Sequence of chain 1.G:
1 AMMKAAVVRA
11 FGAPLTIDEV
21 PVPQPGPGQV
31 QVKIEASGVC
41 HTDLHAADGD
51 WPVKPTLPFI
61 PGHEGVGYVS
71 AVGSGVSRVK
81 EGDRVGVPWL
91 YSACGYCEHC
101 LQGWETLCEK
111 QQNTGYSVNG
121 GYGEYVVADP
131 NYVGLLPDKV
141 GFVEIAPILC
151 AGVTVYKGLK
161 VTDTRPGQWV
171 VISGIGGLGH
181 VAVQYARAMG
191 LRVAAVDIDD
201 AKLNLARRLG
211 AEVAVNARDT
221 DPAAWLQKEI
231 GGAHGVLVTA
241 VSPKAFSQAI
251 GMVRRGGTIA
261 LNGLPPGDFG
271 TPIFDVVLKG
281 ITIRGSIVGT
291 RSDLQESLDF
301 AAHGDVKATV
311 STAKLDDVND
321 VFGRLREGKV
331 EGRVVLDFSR

Binding-site contacts:
Ligand atom OXT contacts residue ZN1 of chain 1.I at 3.1 Å.
Ligand atom C5 contacts residue LEU278 of chain 1.G at 4.3 Å (hydrophobic).
Ligand atom C1 contacts residue CYS150 of chain 1.A at 3.4 Å (hydrophobic).
Ligand atom C5 contacts residue TRP89 of chain 1.A at 3.3 Å (hydrophobic).
Ligand atom O3 contacts residue ILE287 of chain 1.A at 3.7 Å.
Ligand atom OXT contacts residue CYS40 of chain 1.A at 3.5 Å (h-bond).
Ligand atom C5 contacts residue ILE287 of chain 1.A at 3.4 Å (hydrophobic).
Ligand atom C1 contacts residue VAL288 of chain 1.A at 3.9 Å (hydrophobic).
Ligand atom C6 contacts residue ILE287 of chain 1.A at 3.5 Å (hydrophobic).
Ligand atom C2 contacts residue THR42 of chain 1.A at 3.6 Å.
Ligand atom C2 contacts residue ILE287 of chain 1.A at 3.7 Å (hydrophobic).
Ligand atom O3 contacts residue TRP51 of chain 1.A at 4.2 Å.
Ligand atom C1 contacts residue HIS63 of chain 1.A at 3.2 Å.
Ligand atom C2 contacts residue VAL288 of chain 1.A at 4.0 Å (hydrophobic).
Ligand atom C4 contacts residue LEU264 of chain 1.A at 3.8 Å (hydrophobic).
Ligand atom C1 contacts residue THR42 of chain 1.A at 3.6 Å.
Ligand atom O3 contacts residue THR42 of chain 1.A at 2.9 Å (h-bond).
Ligand atom C4 contacts residue TRP51 of chain 1.A at 4.0 Å (hydrophobic).
Ligand atom C6 contacts residue VAL288 of chain 1.A at 3.4 Å (hydrophobic).
Ligand atom C2 contacts residue TRP89 of chain 1.A at 3.8 Å (hydrophobic).
Ligand atom C1 contacts residue ZN1 of chain 1.I at 4.0 Å.
Ligand atom C1 contacts residue TRP89 of chain 1.A at 4.3 Å (hydrophobic).
Ligand atom C4 contacts residue TRP89 of chain 1.A at 3.6 Å (hydrophobic).
Ligand atom OXT contacts residue THR42 of chain 1.A at 2.6 Å (h-bond).
Ligand atom OXT contacts residue HIS63 of chain 1.A at 2.7 Å (h-bond).
Ligand atom O3 contacts residue LEU264 of chain 1.A at 4.4 Å.
Ligand atom C4 contacts residue THR42 of chain 1.A at 4.0 Å.
Ligand atom O3 contacts residue TRP89 of chain 1.A at 4.2 Å.
Ligand atom C2 contacts residue HIS63 of chain 1.A at 4.4 Å.
Ligand atom OXT contacts residue CYS150 of chain 1.A at 3.1 Å (h-bond).
Ligand atom C6 contacts residue TRP89 of chain 1.A at 3.5 Å (hydrophobic).
Ligand atom C4 contacts residue ILE287 of chain 1.A at 3.5 Å (hydrophobic).

Sequence of chain 1.A:
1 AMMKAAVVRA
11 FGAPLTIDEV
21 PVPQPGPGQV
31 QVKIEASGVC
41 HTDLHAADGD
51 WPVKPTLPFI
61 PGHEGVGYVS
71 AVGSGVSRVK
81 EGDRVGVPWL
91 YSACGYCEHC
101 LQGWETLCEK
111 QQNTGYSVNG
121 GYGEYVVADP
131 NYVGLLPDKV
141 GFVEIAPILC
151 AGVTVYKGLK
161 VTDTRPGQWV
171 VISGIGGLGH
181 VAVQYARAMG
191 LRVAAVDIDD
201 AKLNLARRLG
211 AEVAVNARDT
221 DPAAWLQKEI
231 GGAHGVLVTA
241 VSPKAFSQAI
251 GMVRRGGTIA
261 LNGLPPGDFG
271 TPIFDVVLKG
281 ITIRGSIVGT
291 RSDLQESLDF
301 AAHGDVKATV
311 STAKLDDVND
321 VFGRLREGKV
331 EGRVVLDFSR

The protein below binds the small molecule below.
Small molecule (SMILES): O=Cc1ccco1